Sequence of chain 1.A:
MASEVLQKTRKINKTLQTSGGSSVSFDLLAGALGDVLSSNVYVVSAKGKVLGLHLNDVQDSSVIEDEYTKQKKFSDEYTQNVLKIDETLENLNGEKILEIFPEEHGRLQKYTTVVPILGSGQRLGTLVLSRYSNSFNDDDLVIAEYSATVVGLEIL

The small molecule below binds the protein below.
Small molecule (SMILES): CC[C@H](C)[C@H](N)C(=O)O

Binding-site contacts:
Ligand atom O contacts residue ASN43 of chain 1.A at 4.1 Å.
Ligand atom CD1 contacts residue VAL131 of chain 1.A at 4.3 Å (hydrophobic).
Ligand atom OXT contacts residue SER133 of chain 1.A at 4.2 Å.
Ligand atom C contacts residue TYR45 of chain 1.A at 3.3 Å (hydrophobic).
Ligand atom CG2 contacts residue SER133 of chain 1.A at 3.6 Å.
Ligand atom OXT contacts residue ASN43 of chain 1.A at 2.9 Å (h-bond).
Ligand atom N contacts residue ASP63 of chain 1.A at 2.7 Å (salt-bridge).
Ligand atom CA contacts residue SER65 of chain 1.A at 3.5 Å.
Ligand atom OXT contacts residue LYS113 of chain 1.A at 3.7 Å.
Ligand atom OXT contacts residue TYR45 of chain 1.A at 2.6 Å (h-bond).
Ligand atom CA contacts residue GLU107 of chain 1.A at 3.8 Å.
Ligand atom N contacts residue SER65 of chain 1.A at 2.7 Å (h-bond).
Ligand atom CA contacts residue TYR45 of chain 1.A at 3.3 Å (hydrophobic).
Ligand atom CD1 contacts residue SER65 of chain 1.A at 3.7 Å.
Ligand atom C contacts residue ASN43 of chain 1.A at 3.8 Å.
Ligand atom O contacts residue SER133 of chain 1.A at 3.8 Å.
Ligand atom CA contacts residue ASP63 of chain 1.A at 3.4 Å.
Ligand atom CB contacts residue SER65 of chain 1.A at 4.1 Å.
Ligand atom CB contacts residue GLU107 of chain 1.A at 3.6 Å.
Ligand atom CG1 contacts residue SER65 of chain 1.A at 3.5 Å.
Ligand atom CG1 contacts residue GLU107 of chain 1.A at 3.6 Å.
Ligand atom O contacts residue LYS113 of chain 1.A at 2.7 Å (salt-bridge).
Ligand atom CD1 contacts residue PHE77 of chain 1.A at 3.9 Å (hydrophobic).
Ligand atom CG1 contacts residue PHE104 of chain 1.A at 4.0 Å (hydrophobic).
Ligand atom CG2 contacts residue THR115 of chain 1.A at 4.1 Å.
Ligand atom OXT contacts residue ASP63 of chain 1.A at 3.5 Å (salt-bridge).
Ligand atom C contacts residue SER133 of chain 1.A at 4.0 Å.
Ligand atom CG1 contacts residue TYR81 of chain 1.A at 4.0 Å (hydrophobic).
Ligand atom CD1 contacts residue PHE104 of chain 1.A at 3.9 Å (hydrophobic).
Ligand atom N contacts residue GLU107 of chain 1.A at 2.9 Å (salt-bridge).
Ligand atom C contacts residue ASP63 of chain 1.A at 3.2 Å.
Ligand atom C contacts residue LYS113 of chain 1.A at 3.5 Å.
Ligand atom CG2 contacts residue TYR45 of chain 1.A at 4.0 Å (hydrophobic).
Ligand atom CG2 contacts residue VAL131 of chain 1.A at 4.0 Å (hydrophobic).
Ligand atom N contacts residue ARG110 of chain 1.A at 3.4 Å (salt-bridge).
Ligand atom N contacts residue TYR45 of chain 1.A at 4.0 Å.
Ligand atom CD1 contacts residue TYR81 of chain 1.A at 4.1 Å (hydrophobic).
Ligand atom O contacts residue GLU107 of chain 1.A at 4.0 Å.
Ligand atom O contacts residue ARG110 of chain 1.A at 4.0 Å.
Ligand atom O contacts residue ASP63 of chain 1.A at 3.4 Å.